A small-molecule ligand and the protein it binds are described below.
Small molecule (SMILES): CC(=O)N[C@@H]1[C@@H](O)[C@H](O[C@@H]2O[C@H](CO)[C@H](O)[C@H](O[C@]3(C(=O)O)C[C@H](O)[C@@H](NC(C)=O)[C@H]([C@H](O)[C@H](O)CO)O3)[C@H]2O)[C@@H](CO)O[C@H]1O

Sequence of chain 1.E:
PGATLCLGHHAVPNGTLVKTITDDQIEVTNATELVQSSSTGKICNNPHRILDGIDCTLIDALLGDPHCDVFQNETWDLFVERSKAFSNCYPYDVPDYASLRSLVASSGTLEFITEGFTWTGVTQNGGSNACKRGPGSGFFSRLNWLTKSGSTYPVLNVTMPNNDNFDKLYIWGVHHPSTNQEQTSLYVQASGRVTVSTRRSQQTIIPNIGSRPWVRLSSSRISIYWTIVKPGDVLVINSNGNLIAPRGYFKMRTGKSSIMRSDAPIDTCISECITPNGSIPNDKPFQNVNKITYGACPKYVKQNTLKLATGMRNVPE

Binding-site contacts:
Ligand atom C11 contacts residue THR149 of chain 1.E at 3.8 Å.
Ligand atom C9 contacts residue TRP147 of chain 1.E at 4.0 Å (hydrophobic).
Ligand atom C5 contacts residue LEU219 of chain 1.E at 3.8 Å (hydrophobic).
Ligand atom C11 contacts residue TRP147 of chain 1.E at 3.8 Å (hydrophobic).
Ligand atom O4 contacts residue GLY129 of chain 1.E at 3.9 Å.
Ligand atom C5 contacts residue GLY129 of chain 1.E at 3.6 Å.
Ligand atom O1A contacts residue SER130 of chain 1.E at 3.5 Å.
Ligand atom O6 contacts residue LEU219 of chain 1.E at 2.7 Å (h-bond).
Ligand atom O6 contacts residue GLU184 of chain 1.E at 3.1 Å (salt-bridge).
Ligand atom O8 contacts residue TYR92 of chain 1.E at 3.2 Å (h-bond).
Ligand atom O1B contacts residue SER130 of chain 1.E at 2.8 Å (h-bond).
Ligand atom C7 contacts residue TRP147 of chain 1.E at 3.7 Å (hydrophobic).
Ligand atom O1B contacts residue ASN131 of chain 1.E at 3.6 Å.
Ligand atom C10 contacts residue GLY129 of chain 1.E at 3.9 Å.
Ligand atom O10 contacts residue LEU188 of chain 1.E at 3.2 Å.
Ligand atom O9 contacts residue TYR92 of chain 1.E at 2.9 Å (h-bond).
Ligand atom C1 contacts residue ASN131 of chain 1.E at 3.7 Å.
Ligand atom N5 contacts residue GLY129 of chain 1.E at 2.9 Å (h-bond).
Ligand atom C11 contacts residue GLY128 of chain 1.E at 3.7 Å.
Ligand atom O8 contacts residue TRP147 of chain 1.E at 3.9 Å.
Ligand atom C11 contacts residue GLY129 of chain 1.E at 3.9 Å.
Ligand atom C9 contacts residue HIS177 of chain 1.E at 3.9 Å.
Ligand atom C4 contacts residue GLY129 of chain 1.E at 3.4 Å.
Ligand atom C9 contacts residue GLU184 of chain 1.E at 3.2 Å.
Ligand atom O9 contacts residue HIS177 of chain 1.E at 3.9 Å.
Ligand atom O7 contacts residue LEU188 of chain 1.E at 3.5 Å.
Ligand atom N2 contacts residue NAG2 of chain 1.K at 3.4 Å (h-bond).
Ligand atom O3 contacts residue TRP216 of chain 1.E at 3.7 Å.
Ligand atom C6 contacts residue LEU219 of chain 1.E at 3.5 Å (hydrophobic).
Ligand atom O9 contacts residue GLU184 of chain 1.E at 2.7 Å (salt-bridge).
Ligand atom C9 contacts residue TYR92 of chain 1.E at 3.4 Å (hydrophobic).
Ligand atom C8 contacts residue TYR92 of chain 1.E at 3.9 Å (hydrophobic).
Ligand atom O10 contacts residue THR149 of chain 1.E at 4.0 Å.
Ligand atom O6 contacts residue TRP216 of chain 1.E at 3.7 Å.
Ligand atom C8 contacts residue NAG2 of chain 1.K at 3.7 Å.
Ligand atom C6 contacts residue GLY129 of chain 1.E at 3.9 Å.
Ligand atom O9 contacts residue SER222 of chain 1.E at 3.0 Å (h-bond).
Ligand atom C1 contacts residue SER130 of chain 1.E at 3.7 Å.
Ligand atom O1A contacts residue ASN131 of chain 1.E at 2.9 Å (h-bond).
Ligand atom O9 contacts residue SER220 of chain 1.E at 3.9 Å.